Binding-site contacts:
Ligand atom N7 contacts residue ARG216 of chain 1.A at 3.5 Å (salt-bridge).
Ligand atom C1 contacts residue ARG216 of chain 1.A at 3.9 Å.
Ligand atom C5 contacts residue TYR276 of chain 1.A at 4.1 Å (hydrophobic).
Ligand atom F13 contacts residue ILE325 of chain 1.A at 3.3 Å.
Ligand atom C6 contacts residue TYR276 of chain 1.A at 3.5 Å (hydrophobic).
Ligand atom C3 contacts residue ARG216 of chain 1.A at 4.0 Å.
Ligand atom C16 contacts residue ALA87 of chain 1.A at 4.0 Å (hydrophobic).
Ligand atom C1 contacts residue TYR276 of chain 1.A at 3.8 Å (hydrophobic).
Ligand atom C17 contacts residue ASN322 of chain 1.A at 3.3 Å.
Ligand atom N7 contacts residue LEU330 of chain 1.A at 3.9 Å.
Ligand atom C15 contacts residue LEU330 of chain 1.A at 3.9 Å (hydrophobic).
Ligand atom C10 contacts residue LEU330 of chain 1.A at 3.9 Å (hydrophobic).
Ligand atom C8 contacts residue TYR276 of chain 1.A at 4.1 Å (hydrophobic).
Ligand atom C8 contacts residue ARG216 of chain 1.A at 4.0 Å.
Ligand atom N2 contacts residue TYR276 of chain 1.A at 3.8 Å.
Ligand atom O9 contacts residue TYR276 of chain 1.A at 3.5 Å.
Ligand atom C6 contacts residue SER274 of chain 1.A at 3.9 Å.
Ligand atom S4 contacts residue SER274 of chain 1.A at 4.2 Å.
Ligand atom C14 contacts residue ARG216 of chain 1.A at 3.7 Å.
Ligand atom C16 contacts residue ARG216 of chain 1.A at 3.4 Å.
Ligand atom C3 contacts residue TYR276 of chain 1.A at 3.8 Å (hydrophobic).
Ligand atom C14 contacts residue TYR276 of chain 1.A at 3.8 Å (hydrophobic).
Ligand atom F13 contacts residue ALA87 of chain 1.A at 3.7 Å.
Ligand atom F13 contacts residue ASN322 of chain 1.A at 3.5 Å.
Ligand atom C11 contacts residue LEU217 of chain 1.A at 3.9 Å (hydrophobic).
Ligand atom C10 contacts residue ARG216 of chain 1.A at 3.4 Å.
Ligand atom F13 contacts residue LEU217 of chain 1.A at 3.4 Å.
Ligand atom S4 contacts residue TYR276 of chain 1.A at 4.1 Å.
Ligand atom C14 contacts residue ASN322 of chain 1.A at 3.8 Å.
Ligand atom C16 contacts residue PHE328 of chain 1.A at 3.4 Å (hydrophobic).
Ligand atom C16 contacts residue ASN322 of chain 1.A at 3.8 Å.
Ligand atom C17 contacts residue ARG216 of chain 1.A at 3.8 Å.
Ligand atom F13 contacts residue ARG216 of chain 1.A at 4.0 Å.
Ligand atom C15 contacts residue PHE328 of chain 1.A at 3.2 Å (hydrophobic).
Ligand atom C11 contacts residue ARG216 of chain 1.A at 3.7 Å.
Ligand atom C11 contacts residue ASN322 of chain 1.A at 3.2 Å.
Ligand atom C17 contacts residue LEU217 of chain 1.A at 3.9 Å (hydrophobic).
Ligand atom O9 contacts residue ARG216 of chain 1.A at 4.2 Å.
Ligand atom C15 contacts residue ARG216 of chain 1.A at 3.5 Å.
Ligand atom N2 contacts residue ARG216 of chain 1.A at 3.2 Å (salt-bridge).

This protein binds this small molecule.
Small molecule (SMILES): O=C(O)Cc1csc(Nc2ccc(F)cc2)n1

Sequence of chain 1.A:
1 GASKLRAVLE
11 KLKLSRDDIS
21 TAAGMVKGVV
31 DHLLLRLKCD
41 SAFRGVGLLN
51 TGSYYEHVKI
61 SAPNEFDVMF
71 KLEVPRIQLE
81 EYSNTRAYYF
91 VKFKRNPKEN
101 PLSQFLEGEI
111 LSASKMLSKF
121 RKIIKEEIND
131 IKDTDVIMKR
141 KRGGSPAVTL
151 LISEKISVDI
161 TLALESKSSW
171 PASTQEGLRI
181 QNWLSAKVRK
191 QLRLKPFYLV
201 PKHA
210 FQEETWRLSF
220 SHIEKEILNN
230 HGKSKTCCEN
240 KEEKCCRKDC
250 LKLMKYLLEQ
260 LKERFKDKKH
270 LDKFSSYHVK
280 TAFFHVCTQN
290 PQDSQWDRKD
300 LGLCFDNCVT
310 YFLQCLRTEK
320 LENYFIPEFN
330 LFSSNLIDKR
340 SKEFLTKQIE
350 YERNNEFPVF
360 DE